The protein below binds the small molecule below.
Small molecule (SMILES): CC(=O)N[C@@H]1[C@@H](O)[C@H](O)[C@@H](CO)O[C@H]1O

Sequence of chain 2.A:
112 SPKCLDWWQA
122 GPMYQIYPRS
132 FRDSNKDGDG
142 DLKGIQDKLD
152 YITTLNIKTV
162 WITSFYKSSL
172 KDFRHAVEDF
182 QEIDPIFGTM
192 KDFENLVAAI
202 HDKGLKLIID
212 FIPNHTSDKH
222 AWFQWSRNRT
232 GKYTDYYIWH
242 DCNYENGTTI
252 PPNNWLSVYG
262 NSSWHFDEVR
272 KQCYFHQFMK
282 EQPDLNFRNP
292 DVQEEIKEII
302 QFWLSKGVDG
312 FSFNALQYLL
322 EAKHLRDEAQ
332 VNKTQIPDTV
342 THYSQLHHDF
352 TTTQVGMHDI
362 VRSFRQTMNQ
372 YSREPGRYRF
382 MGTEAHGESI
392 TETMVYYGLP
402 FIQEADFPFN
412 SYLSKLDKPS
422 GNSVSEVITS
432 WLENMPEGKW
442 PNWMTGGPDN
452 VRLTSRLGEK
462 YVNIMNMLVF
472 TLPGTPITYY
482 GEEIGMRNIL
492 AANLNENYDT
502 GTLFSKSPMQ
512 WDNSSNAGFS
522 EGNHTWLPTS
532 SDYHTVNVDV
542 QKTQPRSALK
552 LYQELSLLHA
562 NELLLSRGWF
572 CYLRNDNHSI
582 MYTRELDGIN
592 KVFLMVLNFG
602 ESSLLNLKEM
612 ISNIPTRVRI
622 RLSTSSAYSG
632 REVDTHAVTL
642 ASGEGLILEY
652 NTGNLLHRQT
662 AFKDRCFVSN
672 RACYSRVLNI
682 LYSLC

Binding-site contacts:
Ligand atom C7 contacts residue ASN514 of chain 2.A at 3.9 Å.
Ligand atom O6 contacts residue ASN514 of chain 2.A at 3.4 Å (h-bond).
Ligand atom C5 contacts residue ASN514 of chain 2.A at 3.7 Å.
Ligand atom N2 contacts residue ASN514 of chain 2.A at 3.0 Å (h-bond).
Ligand atom C4 contacts residue ASN514 of chain 2.A at 4.3 Å.
Ligand atom C2 contacts residue ASN514 of chain 2.A at 2.5 Å.
Ligand atom C1 contacts residue ASN514 of chain 2.A at 1.6 Å.
Ligand atom O7 contacts residue ASN514 of chain 2.A at 4.4 Å.
Ligand atom O5 contacts residue ASN514 of chain 2.A at 2.4 Å (h-bond).
Ligand atom C3 contacts residue ASN514 of chain 2.A at 3.9 Å.
Ligand atom C6 contacts residue ASN514 of chain 2.A at 4.2 Å.